Sequence of chain 2.A:
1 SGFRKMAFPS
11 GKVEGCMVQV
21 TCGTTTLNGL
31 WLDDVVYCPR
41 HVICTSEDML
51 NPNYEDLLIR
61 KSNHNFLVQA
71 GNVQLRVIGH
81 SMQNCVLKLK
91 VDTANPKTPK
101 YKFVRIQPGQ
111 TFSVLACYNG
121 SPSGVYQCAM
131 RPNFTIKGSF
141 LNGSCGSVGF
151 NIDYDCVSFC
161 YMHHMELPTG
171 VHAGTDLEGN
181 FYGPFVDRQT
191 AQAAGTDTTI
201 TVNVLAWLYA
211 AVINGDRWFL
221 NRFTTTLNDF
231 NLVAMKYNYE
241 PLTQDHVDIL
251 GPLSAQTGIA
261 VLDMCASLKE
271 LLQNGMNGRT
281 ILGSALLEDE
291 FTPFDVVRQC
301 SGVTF

The protein below binds the small molecule below.
Small molecule (SMILES): O=C1N[C@]2(CCc3cc(Cl)ccc32)C(=O)N1Cc1ccon1

Binding-site contacts:
Ligand atom O3 contacts residue GLU166 of chain 1.A at 2.9 Å (salt-bridge).
Ligand atom C10 contacts residue SER144 of chain 1.A at 3.7 Å.
Ligand atom N3 contacts residue HIS163 of chain 1.A at 3.0 Å (h-bond).
Ligand atom N2 contacts residue CYS145 of chain 1.A at 3.6 Å.
Ligand atom C2 contacts residue HIS164 of chain 1.A at 3.6 Å.
Ligand atom C10 contacts residue LEU141 of chain 1.A at 3.9 Å (hydrophobic).
Ligand atom N3 contacts residue SER144 of chain 1.A at 3.6 Å (h-bond).
Ligand atom C11 contacts residue HIS163 of chain 1.A at 3.9 Å.
Ligand atom C13 contacts residue PHE140 of chain 1.A at 3.1 Å (hydrophobic).
Ligand atom CL1 contacts residue MET49 of chain 1.A at 3.0 Å.
Ligand atom C13 contacts residue LEU141 of chain 1.A at 3.8 Å (hydrophobic).
Ligand atom C13 contacts residue GLU166 of chain 1.A at 3.2 Å.
Ligand atom N3 contacts residue GLU166 of chain 1.A at 3.8 Å.
Ligand atom C10 contacts residue HIS163 of chain 1.A at 3.9 Å.
Ligand atom C12 contacts residue LEU141 of chain 1.A at 3.4 Å (hydrophobic).
Ligand atom C13 contacts residue SER1 of chain 2.A at 3.7 Å.
Ligand atom C1 contacts residue MET165 of chain 1.A at 3.9 Å (hydrophobic).
Ligand atom C9 contacts residue CYS145 of chain 1.A at 3.6 Å (hydrophobic).
Ligand atom C3 contacts residue HIS164 of chain 1.A at 3.5 Å.
Ligand atom C11 contacts residue LEU141 of chain 1.A at 3.6 Å (hydrophobic).
Ligand atom C2 contacts residue MET49 of chain 1.A at 3.6 Å (hydrophobic).
Ligand atom C2 contacts residue MET165 of chain 1.A at 3.8 Å (hydrophobic).
Ligand atom C10 contacts residue CYS145 of chain 1.A at 3.4 Å (hydrophobic).
Ligand atom CL1 contacts residue ARG188 of chain 1.A at 3.4 Å.
Ligand atom O2 contacts residue PHE140 of chain 1.A at 3.1 Å (h-bond).
Ligand atom C11 contacts residue SER144 of chain 1.A at 3.7 Å.
Ligand atom O2 contacts residue GLU166 of chain 1.A at 3.0 Å (salt-bridge).
Ligand atom O1 contacts residue GLY143 of chain 1.A at 3.0 Å (h-bond).
Ligand atom O3 contacts residue MET165 of chain 1.A at 3.5 Å.
Ligand atom CL1 contacts residue GLN189 of chain 1.A at 3.7 Å.
Ligand atom C9 contacts residue ASN142 of chain 1.A at 3.5 Å.
Ligand atom O1 contacts residue CYS145 of chain 1.A at 3.6 Å.
Ligand atom C1 contacts residue MET49 of chain 1.A at 3.5 Å (hydrophobic).
Ligand atom N3 contacts residue PHE140 of chain 1.A at 3.5 Å.
Ligand atom CL1 contacts residue ASP187 of chain 1.A at 3.6 Å.
Ligand atom O2 contacts residue HIS172 of chain 1.A at 3.7 Å.
Ligand atom N2 contacts residue ASN142 of chain 1.A at 3.9 Å.
Ligand atom C2 contacts residue HIS41 of chain 1.A at 3.8 Å.
Ligand atom O1 contacts residue ASN142 of chain 1.A at 3.3 Å.
Ligand atom C12 contacts residue ASN142 of chain 1.A at 3.4 Å.

Sequence of chain 1.A:
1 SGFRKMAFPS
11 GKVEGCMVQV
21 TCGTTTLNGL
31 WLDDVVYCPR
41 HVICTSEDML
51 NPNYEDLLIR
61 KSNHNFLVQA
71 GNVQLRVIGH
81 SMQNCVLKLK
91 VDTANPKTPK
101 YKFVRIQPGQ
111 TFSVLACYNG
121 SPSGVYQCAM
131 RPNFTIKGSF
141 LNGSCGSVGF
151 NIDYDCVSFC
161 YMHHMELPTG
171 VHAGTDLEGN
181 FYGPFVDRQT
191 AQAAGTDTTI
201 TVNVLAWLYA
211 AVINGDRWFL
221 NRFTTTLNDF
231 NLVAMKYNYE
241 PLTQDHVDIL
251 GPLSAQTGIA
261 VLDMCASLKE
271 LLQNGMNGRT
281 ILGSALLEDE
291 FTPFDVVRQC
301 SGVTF